Binding-site contacts:
Ligand atom O5 contacts residue ASN64 of chain 1.A at 2.3 Å (h-bond).
Ligand atom C4 contacts residue ASN64 of chain 1.A at 4.2 Å.
Ligand atom O7 contacts residue ASN64 of chain 1.A at 3.8 Å.
Ligand atom C5 contacts residue LEU62 of chain 1.A at 4.1 Å (hydrophobic).
Ligand atom C1 contacts residue ASN64 of chain 1.A at 1.4 Å.
Ligand atom N2 contacts residue ASN64 of chain 1.A at 2.8 Å (h-bond).
Ligand atom C2 contacts residue ASN64 of chain 1.A at 2.3 Å.
Ligand atom C2 contacts residue THR66 of chain 1.A at 4.2 Å.
Ligand atom C1 contacts residue LEU62 of chain 1.A at 3.9 Å (hydrophobic).
Ligand atom C1 contacts residue THR66 of chain 1.A at 4.3 Å.
Ligand atom C3 contacts residue ASN64 of chain 1.A at 3.7 Å.
Ligand atom C7 contacts residue ASN64 of chain 1.A at 3.4 Å.
Ligand atom C5 contacts residue ASN64 of chain 1.A at 3.6 Å.
Ligand atom C8 contacts residue ASN64 of chain 1.A at 3.9 Å.
Ligand atom C7 contacts residue THR66 of chain 1.A at 3.7 Å.
Ligand atom N2 contacts residue THR66 of chain 1.A at 3.1 Å (h-bond).
Ligand atom O7 contacts residue THR66 of chain 1.A at 3.4 Å (h-bond).
Ligand atom O5 contacts residue LEU62 of chain 1.A at 4.2 Å.

The small molecule below binds the protein below.
Small molecule (SMILES): CC(=O)N[C@@H]1[C@@H](O)[C@H](O)[C@@H](CO)O[C@H]1O

Sequence of chain 1.A:
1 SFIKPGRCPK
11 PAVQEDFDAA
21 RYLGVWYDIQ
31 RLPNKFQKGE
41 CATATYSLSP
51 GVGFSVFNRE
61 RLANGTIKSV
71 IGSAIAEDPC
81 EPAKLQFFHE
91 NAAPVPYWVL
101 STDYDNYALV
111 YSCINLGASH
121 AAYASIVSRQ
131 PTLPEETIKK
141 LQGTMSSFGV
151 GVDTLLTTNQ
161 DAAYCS